Binding-site contacts:
Ligand atom C contacts residue ASN88 of chain 1.A at 4.2 Å.
Ligand atom CA contacts residue GLN159 of chain 1.A at 4.3 Å.
Ligand atom CB contacts residue GLN159 of chain 1.A at 4.5 Å.
Ligand atom C contacts residue GLN159 of chain 1.A at 3.7 Å.
Ligand atom O contacts residue LLP58 of chain 1.A at 3.6 Å.
Ligand atom CG1 contacts residue PHE160 of chain 1.A at 3.9 Å (hydrophobic).
Ligand atom O contacts residue GLN159 of chain 1.A at 4.3 Å.
Ligand atom N contacts residue GLY87 of chain 1.A at 4.4 Å.
Ligand atom OXT contacts residue LLP58 of chain 1.A at 4.3 Å.
Ligand atom C contacts residue GLY87 of chain 1.A at 4.1 Å.
Ligand atom O contacts residue GLY87 of chain 1.A at 3.6 Å.
Ligand atom CB contacts residue PHE160 of chain 1.A at 4.0 Å (hydrophobic).
Ligand atom CD1 contacts residue GLY192 of chain 1.A at 3.5 Å.
Ligand atom OXT contacts residue THR89 of chain 1.A at 3.2 Å (h-bond).
Ligand atom CG2 contacts residue THR193 of chain 1.A at 4.2 Å.
Ligand atom OXT contacts residue GLN159 of chain 1.A at 2.5 Å (h-bond).
Ligand atom C contacts residue THR85 of chain 1.A at 3.9 Å.
Ligand atom CG2 contacts residue LLP58 of chain 1.A at 3.4 Å.
Ligand atom N contacts residue GLN159 of chain 1.A at 4.4 Å.
Ligand atom CD1 contacts residue PHE160 of chain 1.A at 3.7 Å (hydrophobic).
Ligand atom CB contacts residue GLY236 of chain 1.A at 4.0 Å.
Ligand atom CG2 contacts residue GLY192 of chain 1.A at 3.9 Å.
Ligand atom CG1 contacts residue GLY236 of chain 1.A at 3.8 Å.
Ligand atom CD1 contacts residue ALA239 of chain 1.A at 3.6 Å (hydrophobic).
Ligand atom C contacts residue THR89 of chain 1.A at 3.7 Å.
Ligand atom OXT contacts residue THR85 of chain 1.A at 3.3 Å (h-bond).
Ligand atom O contacts residue THR85 of chain 1.A at 4.1 Å.
Ligand atom CG2 contacts residue GLY236 of chain 1.A at 3.0 Å.
Ligand atom CD1 contacts residue GLY236 of chain 1.A at 3.7 Å.
Ligand atom O contacts residue THR89 of chain 1.A at 3.3 Å (h-bond).
Ligand atom C contacts residue LLP58 of chain 1.A at 4.0 Å.
Ligand atom CD1 contacts residue ILE237 of chain 1.A at 4.4 Å (hydrophobic).
Ligand atom O contacts residue ASN88 of chain 1.A at 3.1 Å (h-bond).
Ligand atom CD1 contacts residue THR193 of chain 1.A at 4.3 Å.

The small molecule below binds the protein below.
Small molecule (SMILES): CC[C@H](C)[C@H](N)C(=O)O

Sequence of chain 1.A:
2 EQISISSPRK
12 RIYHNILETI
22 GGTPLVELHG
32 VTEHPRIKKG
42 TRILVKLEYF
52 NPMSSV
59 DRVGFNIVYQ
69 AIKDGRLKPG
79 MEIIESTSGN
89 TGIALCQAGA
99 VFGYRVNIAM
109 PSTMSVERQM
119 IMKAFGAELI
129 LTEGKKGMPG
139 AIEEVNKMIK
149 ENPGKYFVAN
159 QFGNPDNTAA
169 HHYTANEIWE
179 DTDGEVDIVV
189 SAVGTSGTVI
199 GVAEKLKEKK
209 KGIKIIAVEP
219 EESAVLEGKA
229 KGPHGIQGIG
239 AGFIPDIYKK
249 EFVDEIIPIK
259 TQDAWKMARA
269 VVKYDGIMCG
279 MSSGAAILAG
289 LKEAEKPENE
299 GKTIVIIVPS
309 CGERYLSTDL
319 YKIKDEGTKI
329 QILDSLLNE